The small molecule below binds the protein below.
Small molecule (SMILES): CC(=O)N[C@H]1[C@H](O[C@H]2[C@H](O)[C@@H](NC(C)=O)CO[C@@H]2CO)O[C@H](CO)[C@@H](O[C@@H]2O[C@H](CO[C@@H]3O[C@H](CO)[C@@H](O)[C@H](O)[C@@H]3O)[C@@H](O[C@H]3O[C@H](CO)[C@@H](O)[C@H](O)[C@@H]3O)[C@H](O)[C@@H]2O)[C@@H]1O

Sequence of chain 1.A:
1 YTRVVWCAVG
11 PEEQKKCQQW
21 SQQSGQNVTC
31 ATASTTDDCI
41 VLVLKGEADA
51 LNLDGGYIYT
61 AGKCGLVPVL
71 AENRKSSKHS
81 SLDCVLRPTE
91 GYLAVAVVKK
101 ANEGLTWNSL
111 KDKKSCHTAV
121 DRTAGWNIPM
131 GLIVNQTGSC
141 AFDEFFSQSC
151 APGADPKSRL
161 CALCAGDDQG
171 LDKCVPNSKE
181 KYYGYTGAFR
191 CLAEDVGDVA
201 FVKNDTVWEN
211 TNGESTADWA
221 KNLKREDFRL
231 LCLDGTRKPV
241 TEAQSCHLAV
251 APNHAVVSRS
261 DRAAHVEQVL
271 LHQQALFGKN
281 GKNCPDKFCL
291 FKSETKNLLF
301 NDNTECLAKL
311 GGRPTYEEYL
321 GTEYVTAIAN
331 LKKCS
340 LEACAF

Binding-site contacts:
Ligand atom C4 contacts residue ASN135 of chain 1.A at 4.1 Å.
Ligand atom C3 contacts residue ASN135 of chain 1.A at 3.7 Å.
Ligand atom C4 contacts residue ASN330 of chain 1.A at 3.9 Å.
Ligand atom C2 contacts residue BGC2 of chain 1.E at 3.2 Å.
Ligand atom O7 contacts residue LEU132 of chain 1.A at 3.7 Å.
Ligand atom C7 contacts residue ASN330 of chain 1.A at 3.8 Å.
Ligand atom C3 contacts residue BGC2 of chain 1.E at 4.1 Å.
Ligand atom O5 contacts residue ASN135 of chain 1.A at 2.4 Å (h-bond).
Ligand atom C8 contacts residue LEU132 of chain 1.A at 3.9 Å (hydrophobic).
Ligand atom C8 contacts residue ILE128 of chain 1.A at 4.4 Å (hydrophobic).
Ligand atom C5 contacts residue ASN330 of chain 1.A at 3.7 Å.
Ligand atom C3 contacts residue ASN330 of chain 1.A at 4.0 Å.
Ligand atom O6 contacts residue GLU323 of chain 1.A at 3.9 Å.
Ligand atom O3 contacts residue BGC2 of chain 1.E at 3.4 Å (h-bond).
Ligand atom C7 contacts residue ASN135 of chain 1.A at 3.4 Å.
Ligand atom O2 contacts residue BGC2 of chain 1.E at 2.7 Å (h-bond).
Ligand atom C8 contacts residue ALA327 of chain 1.A at 3.9 Å (hydrophobic).
Ligand atom C8 contacts residue ASN330 of chain 1.A at 4.3 Å.
Ligand atom N2 contacts residue ALA327 of chain 1.A at 4.2 Å.
Ligand atom C7 contacts residue ALA327 of chain 1.A at 4.2 Å (hydrophobic).
Ligand atom C1 contacts residue ASN135 of chain 1.A at 1.4 Å.
Ligand atom C5 contacts residue ASN135 of chain 1.A at 3.6 Å.
Ligand atom C4 contacts residue BGC2 of chain 1.E at 3.9 Å.
Ligand atom N2 contacts residue GLY131 of chain 1.A at 4.4 Å.
Ligand atom C6 contacts residue ASN330 of chain 1.A at 4.2 Å.
Ligand atom O2 contacts residue BGC1 of chain 1.E at 3.4 Å (h-bond).
Ligand atom O4 contacts residue THR326 of chain 1.A at 4.4 Å.
Ligand atom O4 contacts residue ASN330 of chain 1.A at 3.3 Å (h-bond).
Ligand atom C7 contacts residue LEU132 of chain 1.A at 4.2 Å (hydrophobic).
Ligand atom C2 contacts residue ASN135 of chain 1.A at 2.3 Å.
Ligand atom C8 contacts residue GLY131 of chain 1.A at 3.8 Å.
Ligand atom O7 contacts residue ASN330 of chain 1.A at 3.4 Å (h-bond).
Ligand atom O5 contacts residue THR326 of chain 1.A at 4.0 Å.
Ligand atom O7 contacts residue ASN135 of chain 1.A at 3.6 Å (h-bond).
Ligand atom N2 contacts residue ASN135 of chain 1.A at 2.8 Å (h-bond).
Ligand atom O3 contacts residue THR326 of chain 1.A at 4.2 Å.
Ligand atom O6 contacts residue THR326 of chain 1.A at 3.8 Å.
Ligand atom O3 contacts residue ALA327 of chain 1.A at 4.3 Å.
Ligand atom O4 contacts residue BGC2 of chain 1.E at 3.9 Å.
Ligand atom C6 contacts residue GLU323 of chain 1.A at 4.3 Å.